Binding-site contacts:
Ligand atom C1 contacts residue SER803 of chain 1.B at 3.4 Å.
Ligand atom C5 contacts residue GLN804 of chain 1.B at 3.7 Å.
Ligand atom C2 contacts residue SER803 of chain 1.B at 4.5 Å.
Ligand atom C3 contacts residue ASN801 of chain 1.B at 3.8 Å.
Ligand atom C6 contacts residue GLN804 of chain 1.B at 3.8 Å.
Ligand atom N2 contacts residue ASN801 of chain 1.B at 2.5 Å (h-bond).
Ligand atom C7 contacts residue ASN801 of chain 1.B at 3.2 Å.
Ligand atom C4 contacts residue ASN801 of chain 1.B at 4.2 Å.
Ligand atom C8 contacts residue PHE817 of chain 1.B at 4.3 Å (hydrophobic).
Ligand atom C5 contacts residue SER803 of chain 1.B at 3.9 Å.
Ligand atom C8 contacts residue ASN801 of chain 1.B at 3.5 Å.
Ligand atom O7 contacts residue ASN801 of chain 1.B at 4.1 Å.
Ligand atom O5 contacts residue ASN801 of chain 1.B at 2.3 Å (h-bond).
Ligand atom C1 contacts residue GLN804 of chain 1.B at 4.1 Å.
Ligand atom O5 contacts residue GLN804 of chain 1.B at 3.6 Å (h-bond).
Ligand atom C5 contacts residue ASN801 of chain 1.B at 3.6 Å.
Ligand atom C1 contacts residue ASN801 of chain 1.B at 1.4 Å.
Ligand atom C2 contacts residue ASN801 of chain 1.B at 2.5 Å.
Ligand atom O5 contacts residue SER803 of chain 1.B at 3.8 Å.

Sequence of chain 1.B:
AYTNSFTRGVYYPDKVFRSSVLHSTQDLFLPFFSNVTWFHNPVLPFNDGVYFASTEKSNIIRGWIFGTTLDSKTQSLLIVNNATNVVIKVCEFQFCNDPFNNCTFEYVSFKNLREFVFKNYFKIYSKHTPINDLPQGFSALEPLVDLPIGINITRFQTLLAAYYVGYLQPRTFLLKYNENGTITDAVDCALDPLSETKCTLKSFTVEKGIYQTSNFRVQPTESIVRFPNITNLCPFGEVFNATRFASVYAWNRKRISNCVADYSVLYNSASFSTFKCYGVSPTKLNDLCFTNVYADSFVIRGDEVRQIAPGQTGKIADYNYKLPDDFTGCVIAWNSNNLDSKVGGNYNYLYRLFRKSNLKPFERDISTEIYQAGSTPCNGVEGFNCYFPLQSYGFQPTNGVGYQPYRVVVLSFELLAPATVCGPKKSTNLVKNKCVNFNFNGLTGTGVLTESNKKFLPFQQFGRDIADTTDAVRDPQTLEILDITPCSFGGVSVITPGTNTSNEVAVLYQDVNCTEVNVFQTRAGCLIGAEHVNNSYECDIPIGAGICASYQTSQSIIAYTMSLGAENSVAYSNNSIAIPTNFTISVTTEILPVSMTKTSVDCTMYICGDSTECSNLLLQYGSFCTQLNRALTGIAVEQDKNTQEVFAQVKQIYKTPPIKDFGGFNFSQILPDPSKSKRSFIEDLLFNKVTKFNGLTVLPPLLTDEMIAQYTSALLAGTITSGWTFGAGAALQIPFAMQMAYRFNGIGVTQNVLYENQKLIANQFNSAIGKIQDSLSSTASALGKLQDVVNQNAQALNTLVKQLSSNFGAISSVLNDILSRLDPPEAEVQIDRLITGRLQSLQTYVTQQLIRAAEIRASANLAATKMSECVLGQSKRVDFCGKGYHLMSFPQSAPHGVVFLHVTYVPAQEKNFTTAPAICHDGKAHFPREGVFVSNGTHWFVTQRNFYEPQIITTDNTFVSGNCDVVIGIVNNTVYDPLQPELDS

A protein and the small-molecule ligand that binds it are described below.
Small molecule (SMILES): CC(=O)N[C@H]1[C@H](O[C@H]2[C@H](O)[C@@H](NC(C)=O)CO[C@@H]2CO)O[C@H](CO)[C@@H](O)[C@@H]1O